Sequence of chain 1.A:
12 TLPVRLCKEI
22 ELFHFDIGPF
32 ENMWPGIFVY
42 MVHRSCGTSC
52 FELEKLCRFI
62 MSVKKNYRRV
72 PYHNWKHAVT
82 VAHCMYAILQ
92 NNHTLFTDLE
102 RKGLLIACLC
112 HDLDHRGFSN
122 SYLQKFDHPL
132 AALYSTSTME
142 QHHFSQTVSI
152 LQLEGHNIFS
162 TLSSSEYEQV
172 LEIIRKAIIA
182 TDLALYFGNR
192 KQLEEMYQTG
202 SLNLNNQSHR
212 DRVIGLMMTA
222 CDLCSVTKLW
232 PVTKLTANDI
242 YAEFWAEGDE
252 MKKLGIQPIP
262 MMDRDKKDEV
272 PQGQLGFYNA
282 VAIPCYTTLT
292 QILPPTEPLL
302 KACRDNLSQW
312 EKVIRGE

A small-molecule ligand and the protein it binds are described below.
Small molecule (SMILES): COc1nc2cccnc2n1C1CC(Nc2nc3ccccc3s2)C1

Binding-site contacts:
Ligand atom C15 contacts residue PHE278 of chain 1.A at 3.5 Å (hydrophobic).
Ligand atom C17 contacts residue 1IR1 of chain 1.D at 0.1 Å.
Ligand atom C22 contacts residue MET262 of chain 1.A at 3.5 Å (hydrophobic).
Ligand atom C08 contacts residue ILE241 of chain 1.A at 3.2 Å (hydrophobic).
Ligand atom C13 contacts residue GLN275 of chain 1.A at 3.6 Å.
Ligand atom N16 contacts residue 1IR1 of chain 1.D at 0.2 Å (h-bond).
Ligand atom C14 contacts residue 1IR1 of chain 1.D at 0.2 Å.
Ligand atom C10 contacts residue 1IR1 of chain 1.D at 0.3 Å.
Ligand atom C22 contacts residue 1IR1 of chain 1.D at 0.1 Å.
Ligand atom C13 contacts residue TYR242 of chain 1.A at 3.5 Å (hydrophobic).
Ligand atom S25 contacts residue GLY274 of chain 1.A at 3.5 Å.
Ligand atom C23 contacts residue 1IR1 of chain 1.D at 0.0 Å.
Ligand atom C05 contacts residue 1IR1 of chain 1.D at 0.1 Å.
Ligand atom C22 contacts residue PRO261 of chain 1.A at 3.5 Å (hydrophobic).
Ligand atom N11 contacts residue 1IR1 of chain 1.D at 0.4 Å (h-bond).
Ligand atom S25 contacts residue 1IR1 of chain 1.D at 0.1 Å (h-bond).
Ligand atom C13 contacts residue 1IR1 of chain 1.D at 0.3 Å.
Ligand atom C15 contacts residue 1IR1 of chain 1.D at 0.2 Å.
Ligand atom C23 contacts residue MET262 of chain 1.A at 3.4 Å (hydrophobic).
Ligand atom C01 contacts residue 1IR1 of chain 1.D at 0.5 Å.
Ligand atom C12 contacts residue 1IR1 of chain 1.D at 1.0 Å.
Ligand atom C03 contacts residue 1IR1 of chain 1.D at 0.4 Å.
Ligand atom C24 contacts residue 1IR1 of chain 1.D at 0.0 Å.
Ligand atom C14 contacts residue TYR242 of chain 1.A at 3.4 Å (hydrophobic).
Ligand atom C07 contacts residue 1IR1 of chain 1.D at 0.3 Å.
Ligand atom C06 contacts residue 1IR1 of chain 1.D at 0.2 Å.
Ligand atom O02 contacts residue 1IR1 of chain 1.D at 0.5 Å (h-bond).
Ligand atom N16 contacts residue GLY274 of chain 1.A at 3.5 Å (h-bond).
Ligand atom C03 contacts residue PHE278 of chain 1.A at 3.5 Å (hydrophobic).
Ligand atom C20 contacts residue 1IR1 of chain 1.D at 0.1 Å.
Ligand atom C17 contacts residue GLY274 of chain 1.A at 3.5 Å.
Ligand atom C21 contacts residue 1IR1 of chain 1.D at 0.1 Å.
Ligand atom N18 contacts residue 1IR1 of chain 1.D at 0.1 Å (h-bond).
Ligand atom O02 contacts residue MET262 of chain 1.A at 3.4 Å (h-bond).
Ligand atom C14 contacts residue GLN275 of chain 1.A at 3.4 Å.
Ligand atom C08 contacts residue 1IR1 of chain 1.D at 0.4 Å.
Ligand atom N18 contacts residue TYR242 of chain 1.A at 2.8 Å (h-bond).
Ligand atom C19 contacts residue 1IR1 of chain 1.D at 0.1 Å.
Ligand atom N04 contacts residue 1IR1 of chain 1.D at 0.2 Å (h-bond).
Ligand atom N09 contacts residue 1IR1 of chain 1.D at 0.4 Å (h-bond).